Sequence of chain 1.C:
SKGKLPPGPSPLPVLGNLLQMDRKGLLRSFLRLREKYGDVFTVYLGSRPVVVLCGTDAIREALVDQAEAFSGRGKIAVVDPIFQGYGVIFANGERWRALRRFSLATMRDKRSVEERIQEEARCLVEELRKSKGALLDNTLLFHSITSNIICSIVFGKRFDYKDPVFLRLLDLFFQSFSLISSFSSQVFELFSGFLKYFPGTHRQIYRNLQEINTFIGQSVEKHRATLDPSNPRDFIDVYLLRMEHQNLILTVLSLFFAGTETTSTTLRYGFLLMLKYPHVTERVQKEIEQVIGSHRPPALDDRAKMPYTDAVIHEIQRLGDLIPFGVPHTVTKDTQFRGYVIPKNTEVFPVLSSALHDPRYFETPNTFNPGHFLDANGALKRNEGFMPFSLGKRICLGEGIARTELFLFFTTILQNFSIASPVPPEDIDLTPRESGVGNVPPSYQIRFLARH

Binding-site contacts:
Ligand atom C7 contacts residue TRP102 of chain 1.C at 4.0 Å (hydrophobic).
Ligand atom C9 contacts residue VAL273 of chain 1.C at 4.4 Å (hydrophobic).
Ligand atom C3 contacts residue TRP102 of chain 1.C at 3.8 Å (hydrophobic).
Ligand atom O22 contacts residue ARG79 of chain 1.C at 3.0 Å (salt-bridge).
Ligand atom C4 contacts residue TRP102 of chain 1.C at 4.1 Å (hydrophobic).
Ligand atom C2 contacts residue ARG79 of chain 1.C at 4.0 Å.
Ligand atom C5 contacts residue TRP102 of chain 1.C at 4.1 Å (hydrophobic).
Ligand atom C5 contacts residue ASN98 of chain 1.C at 3.7 Å.
Ligand atom C3 contacts residue ASN98 of chain 1.C at 4.3 Å.
Ligand atom O21 contacts residue SER77 of chain 1.C at 3.7 Å.
Ligand atom O12 contacts residue GLY99 of chain 1.C at 4.4 Å.
Ligand atom C10 contacts residue THR272 of chain 1.C at 4.3 Å.
Ligand atom O20 contacts residue ILE95 of chain 1.C at 3.5 Å (h-bond).
Ligand atom C9 contacts residue THR272 of chain 1.C at 4.4 Å.
Ligand atom C18 contacts residue ARG79 of chain 1.C at 3.4 Å.
Ligand atom C8 contacts residue LEU276 of chain 1.C at 4.4 Å (hydrophobic).
Ligand atom C1 contacts residue ARG79 of chain 1.C at 3.9 Å.
Ligand atom O21 contacts residue ARG79 of chain 1.C at 3.6 Å.
Ligand atom C13 contacts residue TRP102 of chain 1.C at 4.0 Å (hydrophobic).
Ligand atom O20 contacts residue ASN98 of chain 1.C at 4.4 Å.
Ligand atom C11 contacts residue ARG101 of chain 1.C at 4.4 Å.
Ligand atom C10 contacts residue LEU269 of chain 1.C at 3.6 Å (hydrophobic).
Ligand atom C9 contacts residue LEU269 of chain 1.C at 3.7 Å (hydrophobic).
Ligand atom O20 contacts residue GLY99 of chain 1.C at 3.9 Å.
Ligand atom O22 contacts residue TRP102 of chain 1.C at 3.7 Å.
Ligand atom C17 contacts residue ARG79 of chain 1.C at 4.0 Å.
Ligand atom C11 contacts residue ASN98 of chain 1.C at 4.3 Å.

A protein and the small-molecule ligand that binds it are described below.
Small molecule (SMILES): OC[C@H]1O[C@H](O[C@H]2[C@H](O)[C@@H](O)[C@H](OCCCCCC3CCCCC3)O[C@@H]2CO)[C@H](O)[C@@H](O)[C@@H]1O